Binding-site contacts:
Ligand atom O contacts residue TRP52 of chain 1.A at 3.4 Å.
Ligand atom O contacts residue LYS113 of chain 1.A at 3.4 Å.
Ligand atom O contacts residue TRP52 of chain 1.A at 3.5 Å.
Ligand atom CB contacts residue TYR91 of chain 1.B at 3.7 Å (hydrophobic).
Ligand atom O contacts residue GLY33 of chain 1.A at 3.7 Å.
Ligand atom CG contacts residue ALA99 of chain 1.A at 3.6 Å (hydrophobic).
Ligand atom OD1 contacts residue GLY33 of chain 1.A at 2.4 Å (h-bond).
Ligand atom OD1 contacts residue ALA99 of chain 1.A at 3.4 Å.
Ligand atom CB contacts residue ASN31 of chain 1.A at 3.0 Å.
Ligand atom O contacts residue ASN31 of chain 1.A at 3.1 Å (h-bond).
Ligand atom CG contacts residue SER92 of chain 1.B at 3.2 Å.
Ligand atom O contacts residue TYR114 of chain 1.A at 3.7 Å.
Ligand atom OD2 contacts residue LYS113 of chain 1.A at 3.4 Å (salt-bridge).
Ligand atom CD contacts residue TYR114 of chain 1.A at 3.6 Å (hydrophobic).
Ligand atom CG contacts residue TYR91 of chain 1.B at 3.7 Å (hydrophobic).
Ligand atom CA contacts residue TYR114 of chain 1.A at 3.5 Å (hydrophobic).
Ligand atom O contacts residue PHE53 of chain 1.A at 2.8 Å (h-bond).
Ligand atom CG contacts residue PHE32 of chain 1.A at 3.6 Å (hydrophobic).
Ligand atom CB contacts residue SER92 of chain 1.B at 3.5 Å.
Ligand atom C contacts residue TYR114 of chain 1.A at 3.7 Å (hydrophobic).
Ligand atom ND2 contacts residue TYR91 of chain 1.B at 2.8 Å (h-bond).
Ligand atom C contacts residue ASN31 of chain 1.A at 3.7 Å.
Ligand atom CG contacts residue TYR94 of chain 1.B at 3.3 Å (hydrophobic).
Ligand atom OD1 contacts residue TYR94 of chain 1.B at 2.9 Å (h-bond).
Ligand atom CG contacts residue GLY33 of chain 1.A at 3.5 Å.
Ligand atom OD1 contacts residue TYR114 of chain 1.A at 3.1 Å (h-bond).
Ligand atom OD1 contacts residue PHE32 of chain 1.A at 3.3 Å.
Ligand atom O contacts residue TYR114 of chain 1.A at 2.9 Å (h-bond).
Ligand atom ND2 contacts residue TYR94 of chain 1.B at 2.6 Å (h-bond).
Ligand atom N contacts residue TYR114 of chain 1.A at 3.7 Å.
Ligand atom ND2 contacts residue SER92 of chain 1.B at 3.1 Å (h-bond).
Ligand atom CA contacts residue ASN31 of chain 1.A at 3.4 Å.
Ligand atom CG contacts residue TYR114 of chain 1.A at 3.2 Å (hydrophobic).
Ligand atom ND2 contacts residue TYR114 of chain 1.A at 3.6 Å.
Ligand atom C contacts residue PHE53 of chain 1.A at 3.4 Å (hydrophobic).
Ligand atom CA contacts residue TRP52 of chain 1.A at 3.4 Å (hydrophobic).
Ligand atom O contacts residue TRP95 of chain 1.B at 3.1 Å.
Ligand atom CB contacts residue TYR114 of chain 1.A at 3.6 Å (hydrophobic).
Ligand atom O contacts residue TRP52 of chain 1.A at 3.4 Å (h-bond).
Ligand atom CB contacts residue LYS113 of chain 1.A at 3.6 Å.

Sequence of chain 1.B:
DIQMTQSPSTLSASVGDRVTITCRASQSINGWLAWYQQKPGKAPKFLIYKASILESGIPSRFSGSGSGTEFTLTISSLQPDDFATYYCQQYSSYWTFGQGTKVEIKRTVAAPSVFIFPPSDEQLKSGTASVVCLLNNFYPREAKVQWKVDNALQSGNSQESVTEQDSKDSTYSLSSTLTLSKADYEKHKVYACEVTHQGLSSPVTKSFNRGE

A small-molecule ligand and the protein it binds are described below.
Small molecule (SMILES): C[C@H](NC(=O)[C@H](CC(N)=O)NC(=O)[C@@H]1CCCN1C(=O)[C@@H](N)CC(=O)O)C(=O)N[C@@H](CC(N)=O)C(=O)N1CCC[C@H]1C(=O)N[C@H](C=O)CC(N)=O

Sequence of chain 1.A:
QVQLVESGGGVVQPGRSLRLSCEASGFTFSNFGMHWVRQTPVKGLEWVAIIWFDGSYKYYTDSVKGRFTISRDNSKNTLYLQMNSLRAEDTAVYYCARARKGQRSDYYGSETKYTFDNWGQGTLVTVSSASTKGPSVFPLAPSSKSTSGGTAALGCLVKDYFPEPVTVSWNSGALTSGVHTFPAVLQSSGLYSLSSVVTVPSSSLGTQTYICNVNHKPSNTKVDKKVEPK